Sequence of chain 1.A:
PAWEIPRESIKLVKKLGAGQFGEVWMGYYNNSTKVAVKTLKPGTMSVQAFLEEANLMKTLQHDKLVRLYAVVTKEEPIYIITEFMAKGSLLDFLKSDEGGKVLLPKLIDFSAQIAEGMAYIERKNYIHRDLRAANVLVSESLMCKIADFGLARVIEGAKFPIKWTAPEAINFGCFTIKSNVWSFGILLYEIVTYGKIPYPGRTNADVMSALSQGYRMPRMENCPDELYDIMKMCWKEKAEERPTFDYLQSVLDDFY

This small molecule binds to this protein.
Small molecule (SMILES): CC(C)(C)n1[nH+]c(-c2ccc(Cl)cc2)c2c(N)ncnc21

Binding-site contacts:
Ligand atom C24 contacts residue LEU20 of chain 1.A at 3.6 Å (hydrophobic).
Ligand atom C23 contacts residue SER93 of chain 1.A at 3.5 Å.
Ligand atom CL contacts residue THR86 of chain 1.A at 3.5 Å.
Ligand atom CL contacts residue LYS42 of chain 1.A at 4.0 Å.
Ligand atom C15 contacts residue GLU57 of chain 1.A at 3.8 Å.
Ligand atom C16 contacts residue ALA151 of chain 1.A at 4.1 Å (hydrophobic).
Ligand atom C11 contacts residue LEU141 of chain 1.A at 4.0 Å (hydrophobic).
Ligand atom C12 contacts residue VAL28 of chain 1.A at 4.0 Å (hydrophobic).
Ligand atom N25 contacts residue THR86 of chain 1.A at 3.1 Å (h-bond).
Ligand atom N2 contacts residue MET89 of chain 1.A at 3.9 Å.
Ligand atom C14 contacts residue THR86 of chain 1.A at 3.8 Å.
Ligand atom C12 contacts residue THR86 of chain 1.A at 4.0 Å.
Ligand atom C14 contacts residue LYS42 of chain 1.A at 4.0 Å.
Ligand atom C6 contacts residue LEU141 of chain 1.A at 3.1 Å (hydrophobic).
Ligand atom C16 contacts residue LEU141 of chain 1.A at 4.0 Å (hydrophobic).
Ligand atom C8 contacts residue LEU141 of chain 1.A at 3.5 Å (hydrophobic).
Ligand atom N25 contacts residue ALA40 of chain 1.A at 3.3 Å.
Ligand atom N25 contacts residue GLU87 of chain 1.A at 3.2 Å (salt-bridge).
Ligand atom C13 contacts residue THR86 of chain 1.A at 3.7 Å.
Ligand atom C3 contacts residue LEU141 of chain 1.A at 4.1 Å (hydrophobic).
Ligand atom C14 contacts residue GLU57 of chain 1.A at 3.9 Å.
Ligand atom CL contacts residue GLU57 of chain 1.A at 3.2 Å.
Ligand atom C1 contacts residue LEU141 of chain 1.A at 3.6 Å (hydrophobic).
Ligand atom C5 contacts residue LEU141 of chain 1.A at 3.1 Å (hydrophobic).
Ligand atom C5 contacts residue ALA40 of chain 1.A at 3.5 Å (hydrophobic).
Ligand atom N9 contacts residue VAL28 of chain 1.A at 3.7 Å.
Ligand atom C3 contacts residue MET89 of chain 1.A at 3.1 Å (hydrophobic).
Ligand atom C13 contacts residue LYS42 of chain 1.A at 3.8 Å.
Ligand atom N4 contacts residue MET89 of chain 1.A at 3.1 Å (h-bond).
Ligand atom C6 contacts residue VAL28 of chain 1.A at 4.1 Å (hydrophobic).
Ligand atom N4 contacts residue PHE88 of chain 1.A at 4.0 Å.
Ligand atom CL contacts residue MET61 of chain 1.A at 3.2 Å.
Ligand atom C8 contacts residue VAL28 of chain 1.A at 3.8 Å (hydrophobic).
Ligand atom N4 contacts residue LEU141 of chain 1.A at 3.6 Å.
Ligand atom N10 contacts residue VAL28 of chain 1.A at 3.9 Å.
Ligand atom C3 contacts residue PHE88 of chain 1.A at 4.0 Å (hydrophobic).
Ligand atom N25 contacts residue LEU141 of chain 1.A at 3.5 Å.
Ligand atom N4 contacts residue ALA40 of chain 1.A at 3.8 Å.
Ligand atom C23 contacts residue GLY92 of chain 1.A at 4.0 Å.
Ligand atom CL contacts residue ILE84 of chain 1.A at 3.7 Å.